Sequence of chain 1.G:
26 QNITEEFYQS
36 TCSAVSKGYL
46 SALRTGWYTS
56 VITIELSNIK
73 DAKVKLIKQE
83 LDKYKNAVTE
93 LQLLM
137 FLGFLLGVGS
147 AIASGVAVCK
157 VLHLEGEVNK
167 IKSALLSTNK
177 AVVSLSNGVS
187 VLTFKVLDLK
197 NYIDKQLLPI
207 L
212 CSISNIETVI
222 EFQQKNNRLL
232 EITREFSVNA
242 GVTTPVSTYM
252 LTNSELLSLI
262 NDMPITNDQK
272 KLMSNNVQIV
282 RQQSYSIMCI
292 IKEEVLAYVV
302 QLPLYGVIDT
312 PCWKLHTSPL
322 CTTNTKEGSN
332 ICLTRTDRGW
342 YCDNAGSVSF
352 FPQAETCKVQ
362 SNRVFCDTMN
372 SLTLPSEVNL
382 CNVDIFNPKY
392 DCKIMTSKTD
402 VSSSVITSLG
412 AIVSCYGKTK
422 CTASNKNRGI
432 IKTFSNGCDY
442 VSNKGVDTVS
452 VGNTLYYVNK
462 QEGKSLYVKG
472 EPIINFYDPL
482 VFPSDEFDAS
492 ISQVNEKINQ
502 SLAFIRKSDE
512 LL

Binding-site contacts:
Ligand atom C6 contacts residue SER493 of chain 1.G at 4.0 Å.
Ligand atom O6 contacts residue GLU497 of chain 1.G at 3.2 Å.
Ligand atom N2 contacts residue ASN500 of chain 1.G at 2.9 Å (h-bond).
Ligand atom C4 contacts residue ASN496 of chain 1.G at 4.4 Å.
Ligand atom C2 contacts residue ASN500 of chain 1.G at 2.5 Å.
Ligand atom O5 contacts residue ASN496 of chain 1.G at 3.3 Å (h-bond).
Ligand atom O6 contacts residue SER493 of chain 1.G at 3.4 Å (h-bond).
Ligand atom C7 contacts residue ASN500 of chain 1.G at 4.0 Å.
Ligand atom C5 contacts residue ASN496 of chain 1.G at 4.1 Å.
Ligand atom C3 contacts residue ASN500 of chain 1.G at 3.9 Å.
Ligand atom C4 contacts residue ASN500 of chain 1.G at 4.3 Å.
Ligand atom C6 contacts residue ASN496 of chain 1.G at 3.5 Å.
Ligand atom O5 contacts residue GLU497 of chain 1.G at 4.1 Å.
Ligand atom C5 contacts residue ASN500 of chain 1.G at 3.6 Å.
Ligand atom C6 contacts residue ASN500 of chain 1.G at 4.3 Å.
Ligand atom O5 contacts residue ASN500 of chain 1.G at 2.4 Å (h-bond).
Ligand atom C1 contacts residue ASN496 of chain 1.G at 3.8 Å.
Ligand atom C1 contacts residue ASN500 of chain 1.G at 1.4 Å.
Ligand atom O6 contacts residue ASN500 of chain 1.G at 3.8 Å.
Ligand atom O6 contacts residue ASN496 of chain 1.G at 4.0 Å.
Ligand atom C6 contacts residue GLU497 of chain 1.G at 4.3 Å.

A small-molecule ligand and the protein it binds are described below.
Small molecule (SMILES): CC(=O)N[C@@H]1[C@@H](O)[C@H](O)[C@@H](CO)O[C@H]1O